A protein and the small-molecule ligand that binds it are described below.
Small molecule (SMILES): CC(=O)N[C@H]1[C@H](O[C@H]2[C@H](O)[C@@H](NC(C)=O)CO[C@@H]2CO)O[C@H](CO)[C@@H](O)[C@@H]1O

Sequence of chain 3.F:
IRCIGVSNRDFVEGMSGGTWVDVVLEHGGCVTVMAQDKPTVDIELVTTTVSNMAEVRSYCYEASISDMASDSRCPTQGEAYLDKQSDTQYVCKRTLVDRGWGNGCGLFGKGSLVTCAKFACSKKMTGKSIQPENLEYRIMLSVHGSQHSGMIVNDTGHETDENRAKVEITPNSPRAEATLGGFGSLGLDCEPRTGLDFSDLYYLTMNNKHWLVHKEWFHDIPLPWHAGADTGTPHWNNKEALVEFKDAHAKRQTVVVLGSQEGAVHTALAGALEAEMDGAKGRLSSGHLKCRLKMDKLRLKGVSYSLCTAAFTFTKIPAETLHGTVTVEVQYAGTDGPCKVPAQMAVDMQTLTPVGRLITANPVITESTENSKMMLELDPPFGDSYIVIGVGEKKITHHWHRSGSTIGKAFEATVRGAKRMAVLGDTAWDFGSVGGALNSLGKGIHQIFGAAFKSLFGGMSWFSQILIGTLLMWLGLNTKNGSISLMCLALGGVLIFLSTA

Binding-site contacts:
Ligand atom C5 contacts residue ASN154 of chain 3.F at 2.1 Å.
Ligand atom N2 contacts residue GLY150 of chain 3.F at 4.1 Å.
Ligand atom N2 contacts residue ASN154 of chain 3.F at 4.3 Å.
Ligand atom C6 contacts residue ASN154 of chain 3.F at 3.0 Å.
Ligand atom N2 contacts residue HIS148 of chain 3.F at 2.8 Å (h-bond).
Ligand atom C2 contacts residue MET151 of chain 3.F at 4.1 Å (hydrophobic).
Ligand atom O6 contacts residue ASP155 of chain 3.F at 4.2 Å.
Ligand atom C8 contacts residue MET151 of chain 3.F at 4.1 Å (hydrophobic).
Ligand atom N2 contacts residue MET151 of chain 3.F at 3.4 Å.
Ligand atom O7 contacts residue THR156 of chain 3.F at 2.4 Å.
Ligand atom O5 contacts residue ASN154 of chain 3.F at 2.4 Å (h-bond).
Ligand atom O5 contacts residue THR156 of chain 3.F at 3.8 Å.
Ligand atom C7 contacts residue HIS148 of chain 3.F at 2.3 Å.
Ligand atom C1 contacts residue GLY150 of chain 3.F at 3.8 Å.
Ligand atom C2 contacts residue GLY150 of chain 3.F at 4.5 Å.
Ligand atom N2 contacts residue THR156 of chain 3.F at 4.3 Å.
Ligand atom O7 contacts residue HIS148 of chain 3.F at 3.3 Å (h-bond).
Ligand atom C4 contacts residue THR156 of chain 3.F at 4.1 Å.
Ligand atom C8 contacts residue THR156 of chain 3.F at 2.9 Å.
Ligand atom C4 contacts residue ASN154 of chain 3.F at 3.2 Å.
Ligand atom C6 contacts residue GLY157 of chain 3.F at 4.2 Å.
Ligand atom O6 contacts residue THR156 of chain 3.F at 1.2 Å (h-bond).
Ligand atom C8 contacts residue HIS148 of chain 3.F at 1.2 Å.
Ligand atom C7 contacts residue MET151 of chain 3.F at 4.0 Å (hydrophobic).
Ligand atom O4 contacts residue THR156 of chain 3.F at 4.2 Å.
Ligand atom C7 contacts residue THR156 of chain 3.F at 3.4 Å.
Ligand atom C6 contacts residue ASP155 of chain 3.F at 4.3 Å.
Ligand atom C2 contacts residue ASN154 of chain 3.F at 3.5 Å.
Ligand atom O6 contacts residue ASN154 of chain 3.F at 2.4 Å (h-bond).
Ligand atom C2 contacts residue HIS148 of chain 3.F at 4.2 Å.
Ligand atom C1 contacts residue ASN154 of chain 3.F at 2.5 Å.
Ligand atom C3 contacts residue ASN154 of chain 3.F at 3.5 Å.
Ligand atom O5 contacts residue ARG164 of chain 3.F at 4.3 Å.
Ligand atom C1 contacts residue MET151 of chain 3.F at 3.6 Å (hydrophobic).
Ligand atom C6 contacts residue THR156 of chain 3.F at 1.8 Å.
Ligand atom C5 contacts residue THR156 of chain 3.F at 3.2 Å.
Ligand atom O4 contacts residue ASN154 of chain 3.F at 3.5 Å (h-bond).
Ligand atom C8 contacts residue GLY157 of chain 3.F at 4.5 Å.